Sequence of chain 1.D:
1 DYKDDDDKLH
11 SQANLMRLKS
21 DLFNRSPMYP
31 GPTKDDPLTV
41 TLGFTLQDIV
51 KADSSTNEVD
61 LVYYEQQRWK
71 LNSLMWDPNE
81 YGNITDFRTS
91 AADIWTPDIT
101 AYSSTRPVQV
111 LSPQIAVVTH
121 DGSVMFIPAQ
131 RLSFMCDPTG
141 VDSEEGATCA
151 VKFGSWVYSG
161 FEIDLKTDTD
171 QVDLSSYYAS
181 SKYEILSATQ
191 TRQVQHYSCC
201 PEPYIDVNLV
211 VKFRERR

Sequence of chain 1.E:
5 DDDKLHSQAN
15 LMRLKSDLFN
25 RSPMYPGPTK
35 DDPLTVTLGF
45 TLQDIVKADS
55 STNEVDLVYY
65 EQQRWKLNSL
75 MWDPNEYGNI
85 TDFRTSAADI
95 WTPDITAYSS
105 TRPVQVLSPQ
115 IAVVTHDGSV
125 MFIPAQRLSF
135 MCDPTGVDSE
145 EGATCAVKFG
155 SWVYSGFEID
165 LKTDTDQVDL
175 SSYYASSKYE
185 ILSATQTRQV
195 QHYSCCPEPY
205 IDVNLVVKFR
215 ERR

A protein and the small-molecule ligand that binds it are described below.
Small molecule (SMILES): Nc1nc(Cl)cc(N(Cc2cccnc2)Cc2cccnc2)n1

Binding-site contacts:
Ligand atom CAN contacts residue TRP156 of chain 1.E at 3.0 Å (hydrophobic).
Ligand atom CAI contacts residue TRP156 of chain 1.E at 3.4 Å (hydrophobic).
Ligand atom C2 contacts residue CYS200 of chain 1.E at 3.9 Å (hydrophobic).
Ligand atom CAS contacts residue ILE127 of chain 1.D at 4.0 Å (hydrophobic).
Ligand atom N1 contacts residue CYS199 of chain 1.E at 3.5 Å.
Ligand atom CAI contacts residue TYR204 of chain 1.E at 3.8 Å (hydrophobic).
Ligand atom CAV contacts residue VAL157 of chain 1.E at 4.1 Å (hydrophobic).
Ligand atom CAQ contacts residue TYR197 of chain 1.E at 4.0 Å (hydrophobic).
Ligand atom N3 contacts residue CYS199 of chain 1.E at 3.7 Å.
Ligand atom CL6 contacts residue THR45 of chain 1.D at 3.5 Å.
Ligand atom CAR contacts residue TYR204 of chain 1.E at 3.7 Å (hydrophobic).
Ligand atom N1 contacts residue GLN66 of chain 1.D at 4.0 Å.
Ligand atom NAA contacts residue CYS200 of chain 1.E at 3.9 Å.
Ligand atom N3 contacts residue CYS200 of chain 1.E at 3.5 Å (h-bond).
Ligand atom NAA contacts residue MET125 of chain 1.D at 3.5 Å (h-bond).
Ligand atom NAP contacts residue TYR197 of chain 1.E at 3.6 Å.
Ligand atom CAV contacts residue VAL117 of chain 1.D at 3.4 Å (hydrophobic).
Ligand atom CAK contacts residue TRP156 of chain 1.E at 3.5 Å (hydrophobic).
Ligand atom NAA contacts residue GLN66 of chain 1.D at 4.0 Å.
Ligand atom CAL contacts residue TRP156 of chain 1.E at 3.7 Å (hydrophobic).
Ligand atom NAU contacts residue TYR204 of chain 1.E at 4.0 Å.
Ligand atom C5 contacts residue ILE127 of chain 1.D at 4.0 Å (hydrophobic).
Ligand atom NAH contacts residue TRP156 of chain 1.E at 3.7 Å.
Ligand atom C2 contacts residue CYS199 of chain 1.E at 3.6 Å (hydrophobic).
Ligand atom C6 contacts residue CYS199 of chain 1.E at 3.9 Å (hydrophobic).
Ligand atom CAT contacts residue ILE127 of chain 1.D at 3.6 Å (hydrophobic).
Ligand atom CAW contacts residue VAL157 of chain 1.E at 3.5 Å (hydrophobic).
Ligand atom CAT contacts residue VAL157 of chain 1.E at 3.7 Å (hydrophobic).
Ligand atom N3 contacts residue ILE127 of chain 1.D at 4.1 Å.
Ligand atom CAO contacts residue TYR204 of chain 1.E at 4.0 Å (hydrophobic).
Ligand atom NAA contacts residue CYS199 of chain 1.E at 3.8 Å.
Ligand atom CAS contacts residue TRP156 of chain 1.E at 3.3 Å (hydrophobic).
Ligand atom C6 contacts residue ILE127 of chain 1.D at 4.1 Å (hydrophobic).
Ligand atom CAT contacts residue TRP156 of chain 1.E at 3.7 Å (hydrophobic).
Ligand atom CAW contacts residue ILE115 of chain 1.D at 4.1 Å (hydrophobic).
Ligand atom NAU contacts residue VAL117 of chain 1.D at 4.0 Å.
Ligand atom C4 contacts residue CYS199 of chain 1.E at 4.0 Å (hydrophobic).
Ligand atom CAR contacts residue TRP156 of chain 1.E at 3.6 Å (hydrophobic).
Ligand atom C2 contacts residue ILE127 of chain 1.D at 4.0 Å (hydrophobic).
Ligand atom CAW contacts residue ILE127 of chain 1.D at 3.7 Å (hydrophobic).